Sequence of chain 1.B:
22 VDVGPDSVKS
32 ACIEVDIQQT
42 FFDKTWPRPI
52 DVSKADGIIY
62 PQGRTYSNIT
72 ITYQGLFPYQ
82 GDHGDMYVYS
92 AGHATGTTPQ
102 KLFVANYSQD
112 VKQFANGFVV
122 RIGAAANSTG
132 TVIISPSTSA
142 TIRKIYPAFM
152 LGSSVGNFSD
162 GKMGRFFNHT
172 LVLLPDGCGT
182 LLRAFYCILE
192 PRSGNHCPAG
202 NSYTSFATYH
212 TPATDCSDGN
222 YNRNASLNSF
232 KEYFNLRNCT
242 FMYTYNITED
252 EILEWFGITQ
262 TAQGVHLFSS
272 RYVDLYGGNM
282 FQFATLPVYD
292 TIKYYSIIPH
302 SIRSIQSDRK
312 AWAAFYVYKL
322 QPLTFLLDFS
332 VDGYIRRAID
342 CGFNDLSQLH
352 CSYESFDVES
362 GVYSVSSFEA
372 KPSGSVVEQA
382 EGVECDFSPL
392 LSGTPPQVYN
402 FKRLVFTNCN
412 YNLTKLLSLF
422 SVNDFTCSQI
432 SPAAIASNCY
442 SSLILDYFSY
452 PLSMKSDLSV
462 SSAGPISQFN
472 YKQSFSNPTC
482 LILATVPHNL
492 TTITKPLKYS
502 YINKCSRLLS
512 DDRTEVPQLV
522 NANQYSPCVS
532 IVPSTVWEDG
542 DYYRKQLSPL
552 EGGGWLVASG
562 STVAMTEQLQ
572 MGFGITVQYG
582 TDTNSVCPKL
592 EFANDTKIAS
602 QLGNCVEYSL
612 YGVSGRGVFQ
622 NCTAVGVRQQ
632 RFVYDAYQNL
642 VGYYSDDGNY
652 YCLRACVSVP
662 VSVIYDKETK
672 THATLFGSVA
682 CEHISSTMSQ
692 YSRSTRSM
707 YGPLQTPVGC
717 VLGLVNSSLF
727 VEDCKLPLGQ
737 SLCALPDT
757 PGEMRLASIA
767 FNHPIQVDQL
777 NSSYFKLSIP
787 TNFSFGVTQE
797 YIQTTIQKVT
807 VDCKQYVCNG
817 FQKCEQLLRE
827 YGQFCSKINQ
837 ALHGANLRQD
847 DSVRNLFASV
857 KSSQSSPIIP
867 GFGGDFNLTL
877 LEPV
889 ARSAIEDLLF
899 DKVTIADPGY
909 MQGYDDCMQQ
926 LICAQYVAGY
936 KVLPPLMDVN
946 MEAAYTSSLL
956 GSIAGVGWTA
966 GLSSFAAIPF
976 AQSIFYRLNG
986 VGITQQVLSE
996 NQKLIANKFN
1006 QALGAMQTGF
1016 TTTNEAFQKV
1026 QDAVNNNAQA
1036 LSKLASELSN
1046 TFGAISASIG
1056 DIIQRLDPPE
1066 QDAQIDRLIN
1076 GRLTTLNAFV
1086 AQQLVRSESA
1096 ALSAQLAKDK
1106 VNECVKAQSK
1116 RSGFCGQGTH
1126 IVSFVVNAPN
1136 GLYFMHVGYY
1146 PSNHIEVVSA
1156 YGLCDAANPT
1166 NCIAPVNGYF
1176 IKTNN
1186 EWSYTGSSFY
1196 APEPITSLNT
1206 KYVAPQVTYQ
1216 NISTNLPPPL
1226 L

Binding-site contacts:
Ligand atom O3 contacts residue ASN1216 of chain 1.B at 4.1 Å.
Ligand atom C8 contacts residue TYR1214 of chain 1.B at 3.7 Å (hydrophobic).
Ligand atom C7 contacts residue ASN1216 of chain 1.B at 3.4 Å.
Ligand atom C2 contacts residue VAL1212 of chain 1.B at 3.7 Å (hydrophobic).
Ligand atom C5 contacts residue VAL1212 of chain 1.B at 4.4 Å (hydrophobic).
Ligand atom C5 contacts residue PRO1164 of chain 1.B at 4.5 Å (hydrophobic).
Ligand atom O7 contacts residue ASN1216 of chain 1.B at 3.0 Å (h-bond).
Ligand atom O7 contacts residue GLN1211 of chain 1.B at 3.2 Å.
Ligand atom O5 contacts residue ASN1216 of chain 1.B at 2.3 Å (h-bond).
Ligand atom C8 contacts residue VAL1212 of chain 1.B at 3.2 Å (hydrophobic).
Ligand atom C1 contacts residue VAL1212 of chain 1.B at 3.7 Å (hydrophobic).
Ligand atom C8 contacts residue GLN1211 of chain 1.B at 4.1 Å.
Ligand atom O7 contacts residue VAL1212 of chain 1.B at 2.9 Å (h-bond).
Ligand atom N2 contacts residue VAL1212 of chain 1.B at 4.0 Å.
Ligand atom C6 contacts residue PRO1164 of chain 1.B at 3.7 Å (hydrophobic).
Ligand atom N2 contacts residue ASN1216 of chain 1.B at 3.2 Å (h-bond).
Ligand atom O4 contacts residue VAL1212 of chain 1.B at 3.4 Å.
Ligand atom C3 contacts residue ASN1216 of chain 1.B at 3.7 Å.
Ligand atom C8 contacts residue PRO1210 of chain 1.B at 3.9 Å (hydrophobic).
Ligand atom C4 contacts residue ASN1216 of chain 1.B at 4.2 Å.
Ligand atom C7 contacts residue GLN1211 of chain 1.B at 3.8 Å.
Ligand atom C1 contacts residue ASN1216 of chain 1.B at 1.4 Å.
Ligand atom C7 contacts residue VAL1212 of chain 1.B at 3.7 Å (hydrophobic).
Ligand atom C2 contacts residue ASN1216 of chain 1.B at 2.4 Å.
Ligand atom C7 contacts residue TYR1214 of chain 1.B at 4.4 Å (hydrophobic).
Ligand atom O7 contacts residue PRO1210 of chain 1.B at 4.5 Å.
Ligand atom C5 contacts residue ASN1216 of chain 1.B at 3.6 Å.
Ligand atom O5 contacts residue VAL1212 of chain 1.B at 3.4 Å.

The small molecule below binds the protein below.
Small molecule (SMILES): CC(=O)N[C@H]1[C@H](O[C@H]2[C@H](O)[C@@H](NC(C)=O)CO[C@@H]2CO)O[C@H](CO)[C@@H](O)[C@@H]1O